A small-molecule ligand and the protein it binds are described below.
Small molecule (SMILES): CC(=O)N[C@H]1[C@H](O[C@H]2[C@H](O)[C@@H](NC(C)=O)CO[C@@H]2CO[C@@H]2O[C@@H](C)[C@@H](O)[C@@H](O)[C@@H]2O)O[C@H](CO)[C@@H](O)[C@@H]1O

Binding-site contacts:
Ligand atom C6 contacts residue NAG2 of chain 1.G at 4.2 Å.
Ligand atom C3 contacts residue NAG2 of chain 1.G at 4.3 Å.
Ligand atom C4 contacts residue NAG2 of chain 1.G at 3.3 Å.
Ligand atom N2 contacts residue GLU42 of chain 1.A at 3.0 Å (salt-bridge).
Ligand atom C3 contacts residue ASN41 of chain 1.A at 3.9 Å.
Ligand atom C6 contacts residue MET22 of chain 1.A at 3.8 Å (hydrophobic).
Ligand atom O7 contacts residue ASN41 of chain 1.A at 3.7 Å.
Ligand atom N2 contacts residue ASN41 of chain 1.A at 3.0 Å (h-bond).
Ligand atom O3 contacts residue NAG2 of chain 1.G at 4.1 Å.
Ligand atom C5 contacts residue NAG2 of chain 1.G at 4.3 Å.
Ligand atom C3 contacts residue GLU42 of chain 1.A at 3.7 Å.
Ligand atom C1 contacts residue ASN41 of chain 1.A at 1.4 Å.
Ligand atom O4 contacts residue NAG2 of chain 1.G at 2.6 Å (h-bond).
Ligand atom C7 contacts residue ASN41 of chain 1.A at 3.5 Å.
Ligand atom C2 contacts residue GLU42 of chain 1.A at 3.7 Å.
Ligand atom C2 contacts residue ASN41 of chain 1.A at 2.5 Å.
Ligand atom C8 contacts residue ASN41 of chain 1.A at 4.2 Å.
Ligand atom O5 contacts residue ASN41 of chain 1.A at 2.3 Å (h-bond).
Ligand atom C7 contacts residue GLU42 of chain 1.A at 4.0 Å.
Ligand atom C8 contacts residue GLU42 of chain 1.A at 3.6 Å.
Ligand atom C1 contacts residue GLU42 of chain 1.A at 4.0 Å.
Ligand atom C4 contacts residue ASN41 of chain 1.A at 4.2 Å.
Ligand atom O3 contacts residue GLU42 of chain 1.A at 4.3 Å.
Ligand atom C5 contacts residue ASN41 of chain 1.A at 3.6 Å.

Sequence of chain 1.A:
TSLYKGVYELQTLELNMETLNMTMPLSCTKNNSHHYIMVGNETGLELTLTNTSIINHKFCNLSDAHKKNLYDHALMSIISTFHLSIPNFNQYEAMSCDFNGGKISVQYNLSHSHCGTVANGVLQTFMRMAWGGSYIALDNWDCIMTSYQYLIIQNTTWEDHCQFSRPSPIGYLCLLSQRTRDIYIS